Sequence of chain 1.I:
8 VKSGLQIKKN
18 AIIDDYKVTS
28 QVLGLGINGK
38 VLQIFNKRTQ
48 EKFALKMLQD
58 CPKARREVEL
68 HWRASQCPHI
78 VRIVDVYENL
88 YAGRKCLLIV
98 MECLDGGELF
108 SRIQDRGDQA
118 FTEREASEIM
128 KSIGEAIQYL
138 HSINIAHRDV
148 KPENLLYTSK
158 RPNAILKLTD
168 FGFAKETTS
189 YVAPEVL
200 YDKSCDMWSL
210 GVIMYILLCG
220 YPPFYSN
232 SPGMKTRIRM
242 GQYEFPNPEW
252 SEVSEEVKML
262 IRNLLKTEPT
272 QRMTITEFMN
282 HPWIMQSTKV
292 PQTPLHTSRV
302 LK

A small-molecule ligand and the protein it binds are described below.
Small molecule (SMILES): CCOc1ccc(Nc2c(C)c(N[C@H]3CCCNC3)nc3ccnn23)cc1

Binding-site contacts:
Ligand atom N9 contacts residue CYS100 of chain 1.I at 4.0 Å.
Ligand atom C22 contacts residue LEU153 of chain 1.I at 3.9 Å (hydrophobic).
Ligand atom N7 contacts residue GLU99 of chain 1.I at 3.6 Å.
Ligand atom N12 contacts residue THR166 of chain 1.I at 3.7 Å.
Ligand atom C5 contacts residue LEU153 of chain 1.I at 3.9 Å (hydrophobic).
Ligand atom C15 contacts residue VAL38 of chain 1.I at 3.8 Å (hydrophobic).
Ligand atom C20 contacts residue CYS100 of chain 1.I at 3.5 Å (hydrophobic).
Ligand atom N7 contacts residue CYS100 of chain 1.I at 3.9 Å.
Ligand atom N12 contacts residue ASN151 of chain 1.I at 3.0 Å (h-bond).
Ligand atom N2 contacts residue LEU101 of chain 1.I at 3.8 Å.
Ligand atom C11 contacts residue GLU99 of chain 1.I at 3.2 Å.
Ligand atom N9 contacts residue LEU101 of chain 1.I at 3.0 Å (h-bond).
Ligand atom C11 contacts residue VAL78 of chain 1.I at 3.5 Å (hydrophobic).
Ligand atom C13 contacts residue CYS100 of chain 1.I at 3.8 Å (hydrophobic).
Ligand atom C8 contacts residue THR166 of chain 1.I at 3.9 Å.
Ligand atom N12 contacts residue GLU150 of chain 1.I at 3.0 Å (salt-bridge).
Ligand atom C27 contacts residue GLN40 of chain 1.I at 3.8 Å.
Ligand atom N2 contacts residue ALA51 of chain 1.I at 4.0 Å.
Ligand atom N6 contacts residue LEU153 of chain 1.I at 3.7 Å.
Ligand atom C11 contacts residue LEU101 of chain 1.I at 3.6 Å (hydrophobic).
Ligand atom C20 contacts residue ASP102 of chain 1.I at 3.9 Å.
Ligand atom C4 contacts residue VAL38 of chain 1.I at 3.9 Å (hydrophobic).
Ligand atom C22 contacts residue ASP167 of chain 1.I at 3.5 Å.
Ligand atom C25 contacts residue VAL38 of chain 1.I at 3.9 Å (hydrophobic).
Ligand atom C1 contacts residue LEU101 of chain 1.I at 3.6 Å (hydrophobic).
Ligand atom C23 contacts residue ASN151 of chain 1.I at 3.3 Å.
Ligand atom C4 contacts residue LEU153 of chain 1.I at 3.6 Å (hydrophobic).
Ligand atom C1 contacts residue LEU153 of chain 1.I at 3.9 Å (hydrophobic).
Ligand atom N12 contacts residue ASP167 of chain 1.I at 2.4 Å (salt-bridge).
Ligand atom C17 contacts residue LEU101 of chain 1.I at 3.3 Å (hydrophobic).
Ligand atom C23 contacts residue GLU150 of chain 1.I at 3.4 Å.
Ligand atom C26 contacts residue ASP167 of chain 1.I at 3.9 Å.
Ligand atom C13 contacts residue LEU101 of chain 1.I at 3.5 Å (hydrophobic).
Ligand atom C23 contacts residue ASP167 of chain 1.I at 3.3 Å.
Ligand atom N7 contacts residue LEU101 of chain 1.I at 3.0 Å (h-bond).
Ligand atom C17 contacts residue CYS100 of chain 1.I at 2.9 Å (hydrophobic).
Ligand atom N10 contacts residue VAL38 of chain 1.I at 3.8 Å.
Ligand atom C22 contacts residue GLU150 of chain 1.I at 3.5 Å.
Ligand atom C3 contacts residue LEU153 of chain 1.I at 3.7 Å (hydrophobic).
Ligand atom N7 contacts residue ALA51 of chain 1.I at 3.4 Å.